Sequence of chain 1.J:
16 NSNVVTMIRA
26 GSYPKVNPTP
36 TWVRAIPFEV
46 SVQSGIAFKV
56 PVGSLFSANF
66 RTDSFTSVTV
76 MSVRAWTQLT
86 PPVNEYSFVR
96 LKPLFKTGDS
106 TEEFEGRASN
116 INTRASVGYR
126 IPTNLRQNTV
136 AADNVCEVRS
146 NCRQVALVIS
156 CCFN

Sequence of chain 1.K:
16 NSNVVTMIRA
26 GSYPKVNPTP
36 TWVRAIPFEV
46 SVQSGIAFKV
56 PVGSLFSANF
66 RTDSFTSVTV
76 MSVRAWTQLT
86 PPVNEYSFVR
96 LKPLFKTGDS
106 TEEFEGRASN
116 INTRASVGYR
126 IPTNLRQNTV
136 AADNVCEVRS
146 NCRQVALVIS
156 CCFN

A protein and the small-molecule ligand that binds it are described below.
Small molecule (SMILES): CO[P](=O)(O)O[C@H]1[C@@H](O)[C@H](n2ccc(=O)[nH]c2=O)O[C@@H]1COP(=O)(O)O

Binding-site contacts:
Ligand atom C5 contacts residue ARG125 of chain 1.J at 4.2 Å.
Ligand atom N3 contacts residue SER17 of chain 1.K at 4.5 Å.
Ligand atom C2 contacts residue ASN16 of chain 1.K at 3.1 Å.
Ligand atom OP2 contacts residue ARG131 of chain 1.J at 4.4 Å.
Ligand atom OP1 contacts residue ARG125 of chain 1.J at 3.1 Å (salt-bridge).
Ligand atom C4 contacts residue ASN16 of chain 1.K at 3.5 Å.
Ligand atom C2' contacts residue ARG125 of chain 1.J at 4.5 Å.
Ligand atom N1 contacts residue ASN16 of chain 1.K at 4.3 Å.
Ligand atom O4 contacts residue ASN16 of chain 1.K at 3.8 Å.
Ligand atom O5' contacts residue ARG131 of chain 1.J at 3.2 Å (salt-bridge).
Ligand atom C3' contacts residue ARG125 of chain 1.J at 4.3 Å.
Ligand atom C4 contacts residue SER17 of chain 1.K at 4.2 Å.
Ligand atom P contacts residue ARG131 of chain 1.J at 4.3 Å.
Ligand atom N3 contacts residue ASN16 of chain 1.K at 2.6 Å (h-bond).
Ligand atom P contacts residue ARG125 of chain 1.J at 4.1 Å.
Ligand atom C5' contacts residue ARG131 of chain 1.J at 3.6 Å.
Ligand atom OP1 contacts residue ARG131 of chain 1.J at 4.3 Å.
Ligand atom OP3 contacts residue ARG125 of chain 1.J at 3.2 Å.
Ligand atom O4 contacts residue SER17 of chain 1.K at 3.3 Å.
Ligand atom O2 contacts residue ASN16 of chain 1.K at 3.0 Å (h-bond).
Ligand atom C4 contacts residue ARG125 of chain 1.J at 4.3 Å.
Ligand atom O4 contacts residue ARG125 of chain 1.J at 4.3 Å.
Ligand atom C6 contacts residue ARG125 of chain 1.J at 4.2 Å.
Ligand atom O5' contacts residue ARG125 of chain 1.J at 3.6 Å.